Sequence of chain 9.C:
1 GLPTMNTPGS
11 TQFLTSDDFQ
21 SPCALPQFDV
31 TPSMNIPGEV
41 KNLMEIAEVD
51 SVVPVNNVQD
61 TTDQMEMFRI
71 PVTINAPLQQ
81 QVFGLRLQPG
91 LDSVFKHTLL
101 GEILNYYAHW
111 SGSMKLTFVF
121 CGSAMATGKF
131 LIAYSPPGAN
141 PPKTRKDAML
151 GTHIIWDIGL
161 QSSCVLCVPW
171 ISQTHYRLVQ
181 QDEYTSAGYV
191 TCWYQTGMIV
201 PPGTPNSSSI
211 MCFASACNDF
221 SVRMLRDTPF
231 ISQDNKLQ

Sequence of chain 9.A:
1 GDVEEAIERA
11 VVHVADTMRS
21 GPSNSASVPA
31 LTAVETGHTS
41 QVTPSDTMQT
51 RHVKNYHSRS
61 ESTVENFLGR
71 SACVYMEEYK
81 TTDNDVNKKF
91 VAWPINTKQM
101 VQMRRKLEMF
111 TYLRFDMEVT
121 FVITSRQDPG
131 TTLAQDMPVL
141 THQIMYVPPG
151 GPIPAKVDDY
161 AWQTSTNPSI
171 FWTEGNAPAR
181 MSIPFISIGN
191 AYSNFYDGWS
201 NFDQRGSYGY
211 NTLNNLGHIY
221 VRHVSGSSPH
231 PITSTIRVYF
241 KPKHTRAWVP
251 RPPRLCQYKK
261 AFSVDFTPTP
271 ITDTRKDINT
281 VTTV

Sequence of chain 10.C:
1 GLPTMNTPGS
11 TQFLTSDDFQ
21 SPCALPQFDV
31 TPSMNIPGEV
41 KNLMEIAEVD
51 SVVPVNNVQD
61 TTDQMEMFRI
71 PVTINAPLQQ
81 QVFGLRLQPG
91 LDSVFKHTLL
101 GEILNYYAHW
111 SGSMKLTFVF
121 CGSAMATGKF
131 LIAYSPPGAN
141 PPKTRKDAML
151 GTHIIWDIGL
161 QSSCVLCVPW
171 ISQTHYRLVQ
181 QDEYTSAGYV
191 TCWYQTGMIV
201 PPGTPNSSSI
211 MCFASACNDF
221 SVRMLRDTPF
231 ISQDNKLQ

A protein and the small-molecule ligand that binds it are described below.
Small molecule (SMILES): Cc1cc(CCCCCCCOc2ccc(C3=NCCO3)cc2)on1

Binding-site contacts:
Ligand atom C4A contacts residue LEU14 of chain 10.C at 4.0 Å (hydrophobic).
Ligand atom C1C contacts residue THR97 of chain 9.A at 3.9 Å.
Ligand atom N3A contacts residue MET181 of chain 9.A at 3.3 Å.
Ligand atom C1B contacts residue ILE183 of chain 9.A at 4.0 Å (hydrophobic).
Ligand atom C2A contacts residue TYR146 of chain 9.A at 3.7 Å (hydrophobic).
Ligand atom C6C contacts residue ILE186 of chain 9.A at 3.9 Å (hydrophobic).
Ligand atom N2 contacts residue THR97 of chain 9.A at 3.7 Å.
Ligand atom C4B contacts residue ILE183 of chain 9.A at 4.0 Å (hydrophobic).
Ligand atom C3B contacts residue ILE219 of chain 9.A at 3.8 Å (hydrophobic).
Ligand atom C2B contacts residue ILE219 of chain 9.A at 3.8 Å (hydrophobic).
Ligand atom O1 contacts residue W711 of chain 9.F at 3.7 Å.
Ligand atom C5A contacts residue ILE170 of chain 9.A at 3.8 Å (hydrophobic).
Ligand atom O1 contacts residue THR97 of chain 9.A at 3.4 Å (h-bond).
Ligand atom C3C contacts residue TYR192 of chain 9.A at 4.0 Å (hydrophobic).
Ligand atom C3C contacts residue LEU216 of chain 9.A at 3.7 Å (hydrophobic).
Ligand atom C31 contacts residue LEU216 of chain 9.A at 3.4 Å (hydrophobic).
Ligand atom C4B contacts residue TYR146 of chain 9.A at 3.7 Å (hydrophobic).
Ligand atom C2C contacts residue THR97 of chain 9.A at 3.9 Å.
Ligand atom C4C contacts residue MET117 of chain 9.A at 3.9 Å (hydrophobic).
Ligand atom C3 contacts residue W711 of chain 9.F at 3.2 Å.
Ligand atom C5A contacts residue ILE144 of chain 9.A at 3.7 Å (hydrophobic).
Ligand atom C5B contacts residue ILE183 of chain 9.A at 3.7 Å (hydrophobic).
Ligand atom C31 contacts residue ASN214 of chain 9.A at 3.3 Å.
Ligand atom C5B contacts residue TYR146 of chain 9.A at 3.4 Å (hydrophobic).
Ligand atom N2 contacts residue W711 of chain 9.F at 2.9 Å.
Ligand atom C4A contacts residue ILE170 of chain 9.A at 3.9 Å (hydrophobic).
Ligand atom C4A contacts residue MET181 of chain 9.A at 3.6 Å (hydrophobic).
Ligand atom C6B contacts residue ILE183 of chain 9.A at 3.6 Å (hydrophobic).
Ligand atom C6B contacts residue TYR146 of chain 9.A at 3.8 Å (hydrophobic).
Ligand atom N3A contacts residue ALA24 of chain 9.C at 3.8 Å.
Ligand atom C4 contacts residue TYR192 of chain 9.A at 3.5 Å (hydrophobic).
Ligand atom O1B contacts residue ILE95 of chain 9.A at 3.6 Å.
Ligand atom N3A contacts residue TYR146 of chain 9.A at 4.0 Å.
Ligand atom O1A contacts residue PHE121 of chain 9.A at 4.0 Å.
Ligand atom C31 contacts residue W711 of chain 9.F at 3.0 Å.
Ligand atom C4A contacts residue ALA24 of chain 9.C at 4.0 Å (hydrophobic).
Ligand atom C1C contacts residue PHE115 of chain 9.A at 3.9 Å (hydrophobic).
Ligand atom C2C contacts residue LEU216 of chain 9.A at 3.7 Å (hydrophobic).
Ligand atom C5A contacts residue PRO168 of chain 9.A at 4.0 Å (hydrophobic).
Ligand atom C2A contacts residue MET181 of chain 9.A at 3.7 Å (hydrophobic).